Sequence of chain 1.B:
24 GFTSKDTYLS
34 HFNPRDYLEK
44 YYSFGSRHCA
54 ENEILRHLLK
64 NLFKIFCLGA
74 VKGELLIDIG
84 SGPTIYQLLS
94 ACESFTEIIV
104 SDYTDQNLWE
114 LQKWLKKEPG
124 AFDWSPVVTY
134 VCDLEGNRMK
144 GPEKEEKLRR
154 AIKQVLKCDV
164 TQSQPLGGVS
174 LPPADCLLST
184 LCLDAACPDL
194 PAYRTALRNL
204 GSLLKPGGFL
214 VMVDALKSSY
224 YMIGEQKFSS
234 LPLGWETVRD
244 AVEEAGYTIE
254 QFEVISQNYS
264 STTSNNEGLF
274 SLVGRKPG

This protein binds this small molecule.
Small molecule (SMILES): C[n+]1cccc(C(N)=O)c1

Binding-site contacts:
Ligand atom C2 contacts residue SER221 of chain 1.B at 3.7 Å.
Ligand atom O1 contacts residue SER233 of chain 1.B at 3.8 Å.
Ligand atom O1 contacts residue TYR223 of chain 1.B at 4.0 Å.
Ligand atom O1 contacts residue ALA218 of chain 1.B at 3.5 Å.
Ligand atom C4 contacts residue LEU184 of chain 1.B at 4.0 Å (hydrophobic).
Ligand atom C9 contacts residue TYR40 of chain 1.B at 4.2 Å (hydrophobic).
Ligand atom C10 contacts residue TYR224 of chain 1.B at 3.7 Å (hydrophobic).
Ligand atom C4 contacts residue TYR224 of chain 1.B at 3.5 Å (hydrophobic).
Ligand atom N3 contacts residue ASP187 of chain 1.B at 4.1 Å.
Ligand atom C6 contacts residue TYR224 of chain 1.B at 3.6 Å (hydrophobic).
Ligand atom C10 contacts residue LEU184 of chain 1.B at 4.0 Å (hydrophobic).
Ligand atom N3 contacts residue SER221 of chain 1.B at 4.2 Å.
Ligand atom C9 contacts residue TYR262 of chain 1.B at 3.4 Å (hydrophobic).
Ligand atom N3 contacts residue ASP217 of chain 1.B at 4.0 Å.
Ligand atom C6 contacts residue SAH1 of chain 1.F at 3.9 Å.
Ligand atom O1 contacts residue TYR224 of chain 1.B at 3.8 Å.
Ligand atom C6 contacts residue LEU184 of chain 1.B at 3.4 Å (hydrophobic).
Ligand atom N8 contacts residue TYR224 of chain 1.B at 3.8 Å.
Ligand atom N3 contacts residue SER233 of chain 1.B at 2.9 Å (h-bond).
Ligand atom C6 contacts residue TYR40 of chain 1.B at 4.1 Å (hydrophobic).
Ligand atom N3 contacts residue ALA218 of chain 1.B at 4.1 Å.
Ligand atom C2 contacts residue SER233 of chain 1.B at 3.7 Å.
Ligand atom C7 contacts residue LEU184 of chain 1.B at 4.0 Å (hydrophobic).
Ligand atom C2 contacts residue ALA218 of chain 1.B at 3.8 Å (hydrophobic).
Ligand atom C5 contacts residue LEU184 of chain 1.B at 3.7 Å (hydrophobic).
Ligand atom N8 contacts residue TYR262 of chain 1.B at 4.1 Å.
Ligand atom O1 contacts residue SER221 of chain 1.B at 2.7 Å (h-bond).
Ligand atom C7 contacts residue TYR40 of chain 1.B at 3.3 Å (hydrophobic).
Ligand atom C9 contacts residue TYR44 of chain 1.B at 3.3 Å (hydrophobic).
Ligand atom O1 contacts residue SER267 of chain 1.B at 3.9 Å.
Ligand atom N3 contacts residue TYR224 of chain 1.B at 4.1 Å.
Ligand atom C7 contacts residue SAH1 of chain 1.F at 4.3 Å.
Ligand atom N8 contacts residue LEU184 of chain 1.B at 4.1 Å.
Ligand atom C7 contacts residue TYR224 of chain 1.B at 3.8 Å (hydrophobic).
Ligand atom N8 contacts residue TYR40 of chain 1.B at 4.3 Å.
Ligand atom C10 contacts residue TYR262 of chain 1.B at 4.2 Å (hydrophobic).
Ligand atom C2 contacts residue TYR224 of chain 1.B at 3.7 Å (hydrophobic).
Ligand atom C5 contacts residue TYR224 of chain 1.B at 3.5 Å (hydrophobic).
Ligand atom C9 contacts residue TYR224 of chain 1.B at 4.5 Å (hydrophobic).
Ligand atom C9 contacts residue LEU184 of chain 1.B at 4.3 Å (hydrophobic).